Binding-site contacts:
Ligand atom C07 contacts residue ASN90 of chain 1.A at 4.0 Å.
Ligand atom C02 contacts residue VAL37 of chain 1.A at 3.8 Å (hydrophobic).
Ligand atom C03 contacts residue ALA86 of chain 1.A at 4.1 Å (hydrophobic).
Ligand atom C03 contacts residue VAL96 of chain 1.A at 3.5 Å (hydrophobic).
Ligand atom C02 contacts residue ALA86 of chain 1.A at 4.2 Å (hydrophobic).
Ligand atom C11 contacts residue PRO32 of chain 1.A at 4.5 Å (hydrophobic).
Ligand atom C05 contacts residue ASN90 of chain 1.A at 3.5 Å.
Ligand atom C05 contacts residue TYR47 of chain 1.A at 3.9 Å (hydrophobic).
Ligand atom C03 contacts residue PHE33 of chain 1.A at 3.5 Å (hydrophobic).
Ligand atom C02 contacts residue VAL96 of chain 1.A at 3.6 Å (hydrophobic).
Ligand atom O01 contacts residue TYR47 of chain 1.A at 4.0 Å.
Ligand atom C03 contacts residue PRO32 of chain 1.A at 3.7 Å (hydrophobic).
Ligand atom N04 contacts residue VAL96 of chain 1.A at 4.0 Å.
Ligand atom C11 contacts residue VAL37 of chain 1.A at 3.6 Å (hydrophobic).
Ligand atom O01 contacts residue VAL96 of chain 1.A at 3.9 Å.
Ligand atom C03 contacts residue VAL37 of chain 1.A at 4.1 Å (hydrophobic).
Ligand atom C05 contacts residue VAL37 of chain 1.A at 4.2 Å (hydrophobic).
Ligand atom O01 contacts residue ASN90 of chain 1.A at 3.0 Å (h-bond).
Ligand atom N04 contacts residue VAL37 of chain 1.A at 3.6 Å.
Ligand atom C08 contacts residue LEU42 of chain 1.A at 3.8 Å (hydrophobic).
Ligand atom C06 contacts residue TYR89 of chain 1.A at 4.0 Å (hydrophobic).
Ligand atom O09 contacts residue ILE44 of chain 1.A at 4.2 Å.
Ligand atom C06 contacts residue ASN90 of chain 1.A at 3.8 Å.
Ligand atom O01 contacts residue VAL37 of chain 1.A at 4.4 Å.
Ligand atom C11 contacts residue VAL96 of chain 1.A at 4.1 Å (hydrophobic).
Ligand atom O10 contacts residue LEU42 of chain 1.A at 3.4 Å.
Ligand atom O01 contacts residue ALA86 of chain 1.A at 3.6 Å.
Ligand atom O09 contacts residue LEU42 of chain 1.A at 3.7 Å.
Ligand atom C07 contacts residue VAL96 of chain 1.A at 3.9 Å (hydrophobic).
Ligand atom C06 contacts residue ILE44 of chain 1.A at 3.8 Å (hydrophobic).
Ligand atom C05 contacts residue TYR89 of chain 1.A at 3.6 Å (hydrophobic).
Ligand atom C02 contacts residue ASN90 of chain 1.A at 3.6 Å.
Ligand atom N04 contacts residue ASN90 of chain 1.A at 4.0 Å.

Sequence of chain 1.A:
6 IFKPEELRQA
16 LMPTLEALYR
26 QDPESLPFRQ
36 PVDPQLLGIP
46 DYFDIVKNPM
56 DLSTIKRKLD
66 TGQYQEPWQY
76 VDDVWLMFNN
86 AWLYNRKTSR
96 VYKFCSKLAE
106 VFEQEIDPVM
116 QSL

The small molecule below binds the protein below.
Small molecule (SMILES): CC(=O)N1CC[C@@H](C(=O)O)C1